A protein and the small-molecule ligand that binds it are described below.
Small molecule (SMILES): CC(=O)N[C@@H]1[C@@H](O)[C@H](O)[C@@H](CO)O[C@H]1O

Sequence of chain 1.C:
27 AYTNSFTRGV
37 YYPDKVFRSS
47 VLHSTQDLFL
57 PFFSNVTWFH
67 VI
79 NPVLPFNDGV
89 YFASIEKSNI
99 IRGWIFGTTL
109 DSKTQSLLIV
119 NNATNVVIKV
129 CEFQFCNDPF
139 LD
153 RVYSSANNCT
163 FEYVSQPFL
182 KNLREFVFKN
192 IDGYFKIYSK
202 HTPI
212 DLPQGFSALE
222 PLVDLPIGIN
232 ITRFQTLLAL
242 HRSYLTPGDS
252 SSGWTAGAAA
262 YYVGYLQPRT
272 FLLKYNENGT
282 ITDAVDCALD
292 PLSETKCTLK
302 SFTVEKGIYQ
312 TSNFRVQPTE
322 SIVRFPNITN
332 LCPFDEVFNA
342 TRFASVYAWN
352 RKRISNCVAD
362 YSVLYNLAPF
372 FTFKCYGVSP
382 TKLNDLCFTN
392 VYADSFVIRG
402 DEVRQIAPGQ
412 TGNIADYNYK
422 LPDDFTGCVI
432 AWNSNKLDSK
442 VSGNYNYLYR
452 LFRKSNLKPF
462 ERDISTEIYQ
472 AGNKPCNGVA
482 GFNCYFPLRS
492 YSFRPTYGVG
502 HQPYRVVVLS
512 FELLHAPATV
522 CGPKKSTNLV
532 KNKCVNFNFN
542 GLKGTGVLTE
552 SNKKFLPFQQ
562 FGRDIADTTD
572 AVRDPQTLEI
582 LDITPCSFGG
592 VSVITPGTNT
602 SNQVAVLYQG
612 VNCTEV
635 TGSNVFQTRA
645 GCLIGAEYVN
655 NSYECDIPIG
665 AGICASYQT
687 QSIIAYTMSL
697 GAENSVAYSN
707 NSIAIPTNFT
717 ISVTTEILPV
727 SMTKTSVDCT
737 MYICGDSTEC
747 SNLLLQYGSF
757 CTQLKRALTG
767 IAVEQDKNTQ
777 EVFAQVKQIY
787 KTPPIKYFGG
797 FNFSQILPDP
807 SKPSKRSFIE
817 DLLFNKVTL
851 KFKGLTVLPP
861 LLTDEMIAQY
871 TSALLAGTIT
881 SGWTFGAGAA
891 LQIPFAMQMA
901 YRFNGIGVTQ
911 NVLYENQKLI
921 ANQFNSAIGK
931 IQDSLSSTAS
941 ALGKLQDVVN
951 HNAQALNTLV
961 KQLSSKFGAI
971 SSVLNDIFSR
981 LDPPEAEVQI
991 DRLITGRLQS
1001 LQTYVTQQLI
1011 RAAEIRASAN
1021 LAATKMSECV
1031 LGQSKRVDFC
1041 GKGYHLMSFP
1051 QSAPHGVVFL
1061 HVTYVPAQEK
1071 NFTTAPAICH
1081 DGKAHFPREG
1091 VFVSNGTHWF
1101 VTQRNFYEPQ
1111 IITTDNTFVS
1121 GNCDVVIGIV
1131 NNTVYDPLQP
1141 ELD

Binding-site contacts:
Ligand atom C1 contacts residue THR615 of chain 1.C at 4.1 Å.
Ligand atom O5 contacts residue ASN613 of chain 1.C at 2.3 Å (h-bond).
Ligand atom N2 contacts residue ASN613 of chain 1.C at 2.9 Å (h-bond).
Ligand atom C5 contacts residue ASN613 of chain 1.C at 3.6 Å.
Ligand atom C3 contacts residue ASN613 of chain 1.C at 3.8 Å.
Ligand atom C7 contacts residue ASN613 of chain 1.C at 3.2 Å.
Ligand atom O5 contacts residue THR615 of chain 1.C at 3.7 Å.
Ligand atom C8 contacts residue GLN641 of chain 1.C at 4.0 Å.
Ligand atom C8 contacts residue ASN613 of chain 1.C at 4.4 Å.
Ligand atom C1 contacts residue ASN613 of chain 1.C at 1.4 Å.
Ligand atom O7 contacts residue ASN613 of chain 1.C at 3.1 Å (h-bond).
Ligand atom C2 contacts residue ASN613 of chain 1.C at 2.5 Å.
Ligand atom C5 contacts residue THR615 of chain 1.C at 3.8 Å.
Ligand atom C4 contacts residue ASN613 of chain 1.C at 4.2 Å.
Ligand atom C6 contacts residue THR615 of chain 1.C at 4.0 Å.